A protein and the small-molecule ligand that binds it are described below.
Small molecule (SMILES): COc1cc(Cc2cnc(N)nc2N)cc(/C=C/C(=O)N2NCc3ccccc3[C@@H]2Cc2ccccc2)c1OC

Sequence of chain 1.A:
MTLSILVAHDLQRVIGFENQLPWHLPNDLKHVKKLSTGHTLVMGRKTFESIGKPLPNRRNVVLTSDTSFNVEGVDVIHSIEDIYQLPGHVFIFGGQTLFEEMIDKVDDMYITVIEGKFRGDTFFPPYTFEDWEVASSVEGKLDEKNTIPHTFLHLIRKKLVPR

Binding-site contacts:
Ligand atom C04 contacts residue NAP1 of chain 1.B at 3.2 Å.
Ligand atom N36 contacts residue ALA8 of chain 1.A at 3.7 Å.
Ligand atom N36 contacts residue VAL7 of chain 1.A at 3.5 Å.
Ligand atom C32 contacts residue NAP1 of chain 1.B at 3.7 Å.
Ligand atom C03 contacts residue NAP1 of chain 1.B at 3.4 Å.
Ligand atom C16 contacts residue LEU55 of chain 1.A at 3.7 Å (hydrophobic).
Ligand atom C09 contacts residue NAP1 of chain 1.B at 3.2 Å.
Ligand atom C19 contacts residue ARG58 of chain 1.A at 3.7 Å.
Ligand atom C27 contacts residue LYS33 of chain 1.A at 3.6 Å.
Ligand atom C34 contacts residue VAL32 of chain 1.A at 3.3 Å (hydrophobic).
Ligand atom N01 contacts residue PHE93 of chain 1.A at 2.9 Å (h-bond).
Ligand atom N35 contacts residue ASP28 of chain 1.A at 2.7 Å (salt-bridge).
Ligand atom C26 contacts residue LYS33 of chain 1.A at 3.5 Å.
Ligand atom C27 contacts residue ARG58 of chain 1.A at 3.2 Å.
Ligand atom O08 contacts residue SER50 of chain 1.A at 3.5 Å (h-bond).
Ligand atom N36 contacts residue LEU6 of chain 1.A at 3.6 Å.
Ligand atom N35 contacts residue VAL32 of chain 1.A at 3.5 Å.
Ligand atom C26 contacts residue ARG58 of chain 1.A at 2.9 Å.
Ligand atom N35 contacts residue VAL7 of chain 1.A at 3.5 Å.
Ligand atom N01 contacts residue NAP1 of chain 1.B at 3.6 Å.
Ligand atom C09 contacts residue SER50 of chain 1.A at 3.3 Å.
Ligand atom C19 contacts residue LEU29 of chain 1.A at 3.6 Å (hydrophobic).
Ligand atom N36 contacts residue NAP1 of chain 1.B at 3.4 Å (h-bond).
Ligand atom C34 contacts residue ALA8 of chain 1.A at 3.6 Å (hydrophobic).
Ligand atom C19 contacts residue LYS33 of chain 1.A at 3.7 Å.
Ligand atom C04 contacts residue PHE93 of chain 1.A at 3.3 Å (hydrophobic).
Ligand atom N33 contacts residue ASP28 of chain 1.A at 3.1 Å (salt-bridge).
Ligand atom C31 contacts residue PHE93 of chain 1.A at 3.5 Å (hydrophobic).
Ligand atom C21 contacts residue LEU29 of chain 1.A at 3.6 Å (hydrophobic).
Ligand atom N35 contacts residue ALA8 of chain 1.A at 3.4 Å (h-bond).
Ligand atom C34 contacts residue NAP1 of chain 1.B at 3.6 Å.
Ligand atom C02 contacts residue NAP1 of chain 1.B at 3.2 Å.
Ligand atom N36 contacts residue VAL32 of chain 1.A at 3.6 Å.
Ligand atom N33 contacts residue VAL32 of chain 1.A at 3.5 Å.
Ligand atom C14 contacts residue LEU29 of chain 1.A at 3.5 Å (hydrophobic).
Ligand atom N01 contacts residue LEU6 of chain 1.A at 2.8 Å (h-bond).
Ligand atom C05 contacts residue PHE93 of chain 1.A at 3.7 Å (hydrophobic).
Ligand atom C40 contacts residue LYS33 of chain 1.A at 3.6 Å.
Ligand atom C34 contacts residue ASP28 of chain 1.A at 3.3 Å.
Ligand atom C02 contacts residue LEU6 of chain 1.A at 3.6 Å (hydrophobic).